This protein binds this small molecule.
Small molecule (SMILES): Nc1ncnc2c1ncn2[C@@H]1O[C@H](CO[P](=O)(O)O[P](=O)(O)NP(=O)(O)O)[C@@H](O)[C@H]1O

Sequence of chain 1.N:
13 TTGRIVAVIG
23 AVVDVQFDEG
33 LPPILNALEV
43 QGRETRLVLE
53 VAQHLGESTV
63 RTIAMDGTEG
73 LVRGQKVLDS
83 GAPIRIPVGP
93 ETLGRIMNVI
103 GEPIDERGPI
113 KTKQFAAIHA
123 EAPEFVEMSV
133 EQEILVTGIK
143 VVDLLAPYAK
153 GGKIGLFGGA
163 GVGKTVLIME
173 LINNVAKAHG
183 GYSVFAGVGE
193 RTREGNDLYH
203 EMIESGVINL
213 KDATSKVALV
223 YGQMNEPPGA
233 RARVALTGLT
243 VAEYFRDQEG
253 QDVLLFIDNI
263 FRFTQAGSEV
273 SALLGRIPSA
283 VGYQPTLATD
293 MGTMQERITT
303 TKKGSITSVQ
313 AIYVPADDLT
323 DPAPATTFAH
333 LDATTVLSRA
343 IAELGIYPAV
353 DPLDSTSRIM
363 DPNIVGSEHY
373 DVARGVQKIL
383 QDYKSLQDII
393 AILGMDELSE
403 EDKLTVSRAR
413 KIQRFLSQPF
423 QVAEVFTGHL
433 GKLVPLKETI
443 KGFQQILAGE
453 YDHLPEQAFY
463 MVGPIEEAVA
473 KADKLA

Binding-site contacts:
Ligand atom O3G contacts residue ARG360 of chain 1.N at 3.5 Å (salt-bridge).
Ligand atom O2B contacts residue THR176 of chain 1.K at 3.2 Å (h-bond).
Ligand atom O4' contacts residue PHE357 of chain 1.K at 3.5 Å.
Ligand atom O3A contacts residue THR176 of chain 1.K at 3.6 Å (h-bond).
Ligand atom O2A contacts residue MG1 of chain 1.MA at 3.7 Å.
Ligand atom PB contacts residue GLN172 of chain 1.K at 3.7 Å.
Ligand atom O1G contacts residue MG1 of chain 1.MA at 3.6 Å.
Ligand atom N6 contacts residue GLN430 of chain 1.K at 3.6 Å (h-bond).
Ligand atom N1 contacts residue ARG362 of chain 1.K at 3.8 Å.
Ligand atom PA contacts residue GLY174 of chain 1.K at 3.8 Å.
Ligand atom C5' contacts residue GLN172 of chain 1.K at 3.8 Å.
Ligand atom N3B contacts residue GLN172 of chain 1.K at 2.8 Å (h-bond).
Ligand atom O3A contacts residue GLY174 of chain 1.K at 2.8 Å (h-bond).
Ligand atom O1B contacts residue GLY174 of chain 1.K at 3.5 Å (h-bond).
Ligand atom O1A contacts residue THR176 of chain 1.K at 3.4 Å (h-bond).
Ligand atom O1B contacts residue THR173 of chain 1.K at 3.2 Å (h-bond).
Ligand atom O1B contacts residue LYS175 of chain 1.K at 3.0 Å (salt-bridge).
Ligand atom O1B contacts residue ASP170 of chain 1.K at 3.7 Å.
Ligand atom O2B contacts residue MG1 of chain 1.MA at 2.5 Å.
Ligand atom O2' contacts residue ASP363 of chain 1.N at 3.5 Å (salt-bridge).
Ligand atom PG contacts residue GLN172 of chain 1.K at 3.8 Å.
Ligand atom N7 contacts residue GLN432 of chain 1.K at 3.6 Å.
Ligand atom PB contacts residue MG1 of chain 1.MA at 3.8 Å.
Ligand atom PB contacts residue GLY174 of chain 1.K at 3.8 Å.
Ligand atom PB contacts residue LYS175 of chain 1.K at 3.6 Å.
Ligand atom C4' contacts residue GLN172 of chain 1.K at 3.6 Å.
Ligand atom N9 contacts residue GLN432 of chain 1.K at 3.8 Å.
Ligand atom C5 contacts residue GLN432 of chain 1.K at 3.8 Å.
Ligand atom O3G contacts residue GLN172 of chain 1.K at 3.5 Å.
Ligand atom N3 contacts residue ARG362 of chain 1.K at 3.4 Å (salt-bridge).
Ligand atom O1G contacts residue GLU328 of chain 1.K at 3.6 Å.
Ligand atom PG contacts residue MG1 of chain 1.MA at 3.4 Å.
Ligand atom O2G contacts residue MG1 of chain 1.MA at 2.2 Å.
Ligand atom O3A contacts residue LYS175 of chain 1.K at 3.0 Å (salt-bridge).
Ligand atom N7 contacts residue SER177 of chain 1.K at 3.7 Å.
Ligand atom O2B contacts residue LYS175 of chain 1.K at 3.7 Å.
Ligand atom O1A contacts residue SER177 of chain 1.K at 2.5 Å (h-bond).
Ligand atom O1B contacts residue GLN172 of chain 1.K at 3.5 Å (h-bond).
Ligand atom C2 contacts residue ARG362 of chain 1.K at 3.6 Å.
Ligand atom C8 contacts residue GLN432 of chain 1.K at 3.7 Å.

Sequence of chain 1.K:
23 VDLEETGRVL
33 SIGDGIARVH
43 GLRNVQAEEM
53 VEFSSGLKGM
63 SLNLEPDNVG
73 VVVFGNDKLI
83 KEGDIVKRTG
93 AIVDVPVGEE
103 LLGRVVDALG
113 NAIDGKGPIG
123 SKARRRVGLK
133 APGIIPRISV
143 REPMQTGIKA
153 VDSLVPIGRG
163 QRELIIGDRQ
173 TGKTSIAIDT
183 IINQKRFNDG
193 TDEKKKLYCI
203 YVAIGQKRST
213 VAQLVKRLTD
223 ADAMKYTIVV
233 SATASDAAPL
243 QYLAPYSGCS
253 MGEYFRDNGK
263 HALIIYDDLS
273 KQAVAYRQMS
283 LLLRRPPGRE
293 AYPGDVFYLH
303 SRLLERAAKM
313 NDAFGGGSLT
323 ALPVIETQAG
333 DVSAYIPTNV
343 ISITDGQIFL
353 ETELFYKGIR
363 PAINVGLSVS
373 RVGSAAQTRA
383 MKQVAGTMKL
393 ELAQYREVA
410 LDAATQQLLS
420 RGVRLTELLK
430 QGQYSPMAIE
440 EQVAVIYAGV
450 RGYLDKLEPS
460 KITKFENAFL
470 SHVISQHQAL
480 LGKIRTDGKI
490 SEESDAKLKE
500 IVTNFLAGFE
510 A